The small molecule below binds the protein below.
Small molecule (SMILES): C[C@H](CO)[C@H](O)[C@H](Cc1ccccc1)NC(=O)[C@H](Cc1c[nH]c2ccccc12)NC(=O)[C@@H](C)NC(=O)CN1CCOCC1

Sequence of chain 1.V:
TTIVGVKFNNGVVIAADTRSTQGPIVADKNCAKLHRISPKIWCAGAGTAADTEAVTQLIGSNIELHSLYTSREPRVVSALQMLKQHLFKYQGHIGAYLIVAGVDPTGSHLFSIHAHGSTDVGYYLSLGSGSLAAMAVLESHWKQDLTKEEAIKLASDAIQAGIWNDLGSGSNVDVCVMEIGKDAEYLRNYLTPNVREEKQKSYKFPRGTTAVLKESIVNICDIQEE

Binding-site contacts:
Ligand atom C44 contacts residue ALA49 of chain 1.V at 3.7 Å (hydrophobic).
Ligand atom C26 contacts residue GLY47 of chain 1.V at 3.6 Å.
Ligand atom C38 contacts residue THR1 of chain 1.V at 2.5 Å.
Ligand atom N28 contacts residue THR1 of chain 1.V at 3.6 Å.
Ligand atom O32 contacts residue GLY47 of chain 1.V at 3.3 Å (h-bond).
Ligand atom C37 contacts residue GLY168 of chain 1.V at 3.6 Å.
Ligand atom N15 contacts residue THR21 of chain 1.V at 3.5 Å (h-bond).
Ligand atom C45 contacts residue SER20 of chain 1.V at 3.5 Å.
Ligand atom O40 contacts residue THR21 of chain 1.V at 3.7 Å.
Ligand atom O32 contacts residue THR1 of chain 1.V at 2.3 Å (h-bond).
Ligand atom O14 contacts residue THR48 of chain 1.V at 3.6 Å.
Ligand atom C61 contacts residue THR48 of chain 1.V at 3.8 Å.
Ligand atom C38 contacts residue ARG19 of chain 1.V at 3.5 Å.
Ligand atom C60 contacts residue THR48 of chain 1.V at 3.7 Å.
Ligand atom C2 contacts residue ASP125 of chain 1.W at 3.6 Å.
Ligand atom C39 contacts residue THR1 of chain 1.V at 2.5 Å.
Ligand atom C38 contacts residue GLY168 of chain 1.V at 3.0 Å.
Ligand atom C31 contacts residue THR1 of chain 1.V at 1.4 Å.
Ligand atom C30 contacts residue THR1 of chain 1.V at 2.7 Å.
Ligand atom O27 contacts residue THR21 of chain 1.V at 3.4 Å (h-bond).
Ligand atom N28 contacts residue GLY47 of chain 1.V at 3.1 Å (h-bond).
Ligand atom C63 contacts residue GLY47 of chain 1.V at 3.5 Å.
Ligand atom O40 contacts residue THR1 of chain 1.V at 3.6 Å (h-bond).
Ligand atom C42 contacts residue GLY45 of chain 1.V at 3.5 Å.
Ligand atom C46 contacts residue LYS33 of chain 1.V at 3.8 Å.
Ligand atom C45 contacts residue CYS31 of chain 1.V at 3.4 Å (hydrophobic).
Ligand atom C37 contacts residue THR1 of chain 1.V at 1.5 Å.
Ligand atom C41 contacts residue THR1 of chain 1.V at 3.7 Å.
Ligand atom C11 contacts residue ASP125 of chain 1.W at 3.8 Å.
Ligand atom C12 contacts residue THR21 of chain 1.V at 3.1 Å.
Ligand atom C29 contacts residue THR1 of chain 1.V at 2.3 Å.
Ligand atom O14 contacts residue ALA49 of chain 1.V at 3.2 Å (h-bond).
Ligand atom N1 contacts residue ASP125 of chain 1.W at 2.9 Å (salt-bridge).
Ligand atom C62 contacts residue GLY47 of chain 1.V at 3.7 Å.
Ligand atom C45 contacts residue ALA49 of chain 1.V at 3.8 Å (hydrophobic).
Ligand atom O32 contacts residue ALA46 of chain 1.V at 3.5 Å.
Ligand atom C44 contacts residue CYS31 of chain 1.V at 3.2 Å (hydrophobic).
Ligand atom C56 contacts residue ASP125 of chain 1.W at 3.5 Å.
Ligand atom O27 contacts residue SER20 of chain 1.V at 3.6 Å.
Ligand atom C16 contacts residue GLY47 of chain 1.V at 3.3 Å.

Sequence of chain 1.W:
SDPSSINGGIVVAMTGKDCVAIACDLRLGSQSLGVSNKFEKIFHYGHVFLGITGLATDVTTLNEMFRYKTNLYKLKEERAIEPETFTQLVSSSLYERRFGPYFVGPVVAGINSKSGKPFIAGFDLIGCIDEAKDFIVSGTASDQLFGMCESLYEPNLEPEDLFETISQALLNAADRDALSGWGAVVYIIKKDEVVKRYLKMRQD